Sequence of chain 1.A:
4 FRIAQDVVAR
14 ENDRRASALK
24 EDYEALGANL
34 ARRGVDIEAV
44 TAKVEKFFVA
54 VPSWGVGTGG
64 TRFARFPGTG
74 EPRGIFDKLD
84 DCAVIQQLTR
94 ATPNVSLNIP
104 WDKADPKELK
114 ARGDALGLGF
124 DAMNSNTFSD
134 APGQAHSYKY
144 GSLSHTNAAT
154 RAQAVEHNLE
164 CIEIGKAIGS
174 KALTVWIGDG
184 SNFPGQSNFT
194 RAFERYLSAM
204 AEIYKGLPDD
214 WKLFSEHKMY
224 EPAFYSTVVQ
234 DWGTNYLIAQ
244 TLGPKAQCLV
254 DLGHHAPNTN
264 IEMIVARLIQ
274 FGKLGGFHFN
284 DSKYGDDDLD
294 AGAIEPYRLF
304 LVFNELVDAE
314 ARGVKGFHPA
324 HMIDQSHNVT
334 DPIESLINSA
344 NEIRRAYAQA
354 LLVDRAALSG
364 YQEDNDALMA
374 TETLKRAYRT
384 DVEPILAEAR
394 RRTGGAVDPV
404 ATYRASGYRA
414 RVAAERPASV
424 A

Binding-site contacts:
Ligand atom O5 contacts residue ASP327 of chain 1.B at 3.9 Å.
Ligand atom O3 contacts residue ASP327 of chain 1.B at 2.9 Å (salt-bridge).
Ligand atom C1 contacts residue MN1 of chain 1.I at 3.5 Å.
Ligand atom C6 contacts residue TRP57 of chain 1.B at 4.1 Å (hydrophobic).
Ligand atom O3 contacts residue MN1 of chain 1.H at 2.4 Å.
Ligand atom C3 contacts residue MN1 of chain 1.H at 3.3 Å.
Ligand atom C6 contacts residue PHE66 of chain 1.A at 4.0 Å (hydrophobic).
Ligand atom C1 contacts residue PHE66 of chain 1.A at 3.7 Å (hydrophobic).
Ligand atom C3 contacts residue GLU219 of chain 1.B at 3.6 Å.
Ligand atom C1 contacts residue TRP179 of chain 1.B at 4.1 Å (hydrophobic).
Ligand atom O3 contacts residue HIS281 of chain 1.B at 3.4 Å.
Ligand atom O2 contacts residue ASP327 of chain 1.B at 2.5 Å (salt-bridge).
Ligand atom O1 contacts residue LYS221 of chain 1.B at 2.7 Å (salt-bridge).
Ligand atom O1 contacts residue PHE66 of chain 1.A at 3.4 Å.
Ligand atom C2 contacts residue HIS257 of chain 1.B at 3.5 Å.
Ligand atom O2 contacts residue GLU219 of chain 1.B at 2.9 Å (salt-bridge).
Ligand atom C5 contacts residue ASP327 of chain 1.B at 3.7 Å.
Ligand atom O6 contacts residue PHE66 of chain 1.A at 3.9 Å.
Ligand atom O2 contacts residue ASP254 of chain 1.B at 2.8 Å (salt-bridge).
Ligand atom C1 contacts residue LYS221 of chain 1.B at 3.8 Å.
Ligand atom C2 contacts residue MN1 of chain 1.I at 3.7 Å.
Ligand atom O3 contacts residue GLU219 of chain 1.B at 3.0 Å (salt-bridge).
Ligand atom C2 contacts residue GLU219 of chain 1.B at 3.3 Å.
Ligand atom C4 contacts residue TRP179 of chain 1.B at 3.7 Å (hydrophobic).
Ligand atom O1 contacts residue MN1 of chain 1.I at 2.5 Å.
Ligand atom C2 contacts residue TRP179 of chain 1.B at 3.9 Å (hydrophobic).
Ligand atom C2 contacts residue ASP327 of chain 1.B at 3.6 Å.
Ligand atom O2 contacts residue MN1 of chain 1.I at 3.0 Å.
Ligand atom O1 contacts residue ASP289 of chain 1.B at 3.4 Å (salt-bridge).
Ligand atom O2 contacts residue HIS281 of chain 1.B at 4.2 Å.
Ligand atom C3 contacts residue TRP179 of chain 1.B at 3.6 Å (hydrophobic).
Ligand atom O2 contacts residue MN1 of chain 1.H at 2.1 Å.
Ligand atom C3 contacts residue ASP327 of chain 1.B at 3.7 Å.
Ligand atom O6 contacts residue PHE131 of chain 1.B at 3.7 Å.
Ligand atom O2 contacts residue HIS257 of chain 1.B at 3.2 Å.
Ligand atom O1 contacts residue HIS257 of chain 1.B at 3.5 Å (h-bond).
Ligand atom C2 contacts residue MN1 of chain 1.H at 3.2 Å.
Ligand atom O5 contacts residue PHE66 of chain 1.A at 3.6 Å.
Ligand atom O5 contacts residue MN1 of chain 1.I at 3.7 Å.
Ligand atom C2 contacts residue ASP254 of chain 1.B at 4.2 Å.

Sequence of chain 1.B:
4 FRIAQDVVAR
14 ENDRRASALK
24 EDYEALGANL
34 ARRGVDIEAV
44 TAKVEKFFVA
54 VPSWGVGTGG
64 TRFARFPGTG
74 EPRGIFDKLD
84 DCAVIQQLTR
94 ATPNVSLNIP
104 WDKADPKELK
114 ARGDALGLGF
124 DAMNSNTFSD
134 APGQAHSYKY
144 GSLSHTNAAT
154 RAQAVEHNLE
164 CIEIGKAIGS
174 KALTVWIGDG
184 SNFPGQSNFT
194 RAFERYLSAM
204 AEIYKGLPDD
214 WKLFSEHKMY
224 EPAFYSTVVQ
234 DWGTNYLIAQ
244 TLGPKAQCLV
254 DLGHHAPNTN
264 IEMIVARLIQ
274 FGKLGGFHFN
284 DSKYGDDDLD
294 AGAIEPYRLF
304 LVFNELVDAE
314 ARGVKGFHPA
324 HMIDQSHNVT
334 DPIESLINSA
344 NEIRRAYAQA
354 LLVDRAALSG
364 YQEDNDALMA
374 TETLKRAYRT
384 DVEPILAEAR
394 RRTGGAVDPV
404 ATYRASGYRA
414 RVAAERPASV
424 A

This small molecule binds to this protein.
Small molecule (SMILES): OC[C@H]1O[C@H](O)[C@H](O)[C@H](O)[C@@H]1O